Binding-site contacts:
Ligand atom C8 contacts residue LYS75 of chain 1.H at 3.8 Å.
Ligand atom C8 contacts residue ASN79 of chain 1.H at 2.9 Å.
Ligand atom C1 contacts residue ASN82 of chain 1.H at 1.5 Å.
Ligand atom O3 contacts residue GLU72 of chain 1.H at 4.0 Å.
Ligand atom C7 contacts residue GLU72 of chain 1.H at 4.3 Å.
Ligand atom C5 contacts residue ASN82 of chain 1.H at 3.6 Å.
Ligand atom C7 contacts residue ASN82 of chain 1.H at 3.9 Å.
Ligand atom C3 contacts residue ASN82 of chain 1.H at 3.9 Å.
Ligand atom N2 contacts residue ASN82 of chain 1.H at 3.1 Å (h-bond).
Ligand atom C4 contacts residue ASN82 of chain 1.H at 4.2 Å.
Ligand atom N2 contacts residue ASN79 of chain 1.H at 4.2 Å.
Ligand atom O7 contacts residue ASN79 of chain 1.H at 3.2 Å (h-bond).
Ligand atom O6 contacts residue ARG295 of chain 1.G at 4.0 Å.
Ligand atom N2 contacts residue GLU72 of chain 1.H at 4.1 Å.
Ligand atom O7 contacts residue ASN82 of chain 1.H at 4.3 Å.
Ligand atom C8 contacts residue GLU72 of chain 1.H at 3.9 Å.
Ligand atom C8 contacts residue GLY78 of chain 1.H at 4.5 Å.
Ligand atom C2 contacts residue ASN82 of chain 1.H at 2.5 Å.
Ligand atom C7 contacts residue ASN79 of chain 1.H at 3.2 Å.
Ligand atom O5 contacts residue ASN82 of chain 1.H at 2.3 Å (h-bond).

This small molecule binds to this protein.
Small molecule (SMILES): CC(=O)N[C@@H]1[C@@H](O)[C@H](O)[C@@H](CO)O[C@H]1O

Sequence of chain 1.G:
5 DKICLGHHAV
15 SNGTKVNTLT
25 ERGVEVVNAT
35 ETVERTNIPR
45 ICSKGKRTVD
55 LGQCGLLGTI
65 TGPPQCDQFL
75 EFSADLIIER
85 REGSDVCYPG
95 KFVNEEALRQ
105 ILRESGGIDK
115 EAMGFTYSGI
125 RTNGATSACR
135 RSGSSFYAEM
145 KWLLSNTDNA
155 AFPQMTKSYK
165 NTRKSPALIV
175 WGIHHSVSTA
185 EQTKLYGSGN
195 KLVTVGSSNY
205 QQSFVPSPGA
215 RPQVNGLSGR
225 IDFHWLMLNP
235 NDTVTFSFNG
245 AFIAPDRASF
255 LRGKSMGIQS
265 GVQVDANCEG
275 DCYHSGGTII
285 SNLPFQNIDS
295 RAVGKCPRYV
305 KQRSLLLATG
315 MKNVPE

Sequence of chain 1.H:
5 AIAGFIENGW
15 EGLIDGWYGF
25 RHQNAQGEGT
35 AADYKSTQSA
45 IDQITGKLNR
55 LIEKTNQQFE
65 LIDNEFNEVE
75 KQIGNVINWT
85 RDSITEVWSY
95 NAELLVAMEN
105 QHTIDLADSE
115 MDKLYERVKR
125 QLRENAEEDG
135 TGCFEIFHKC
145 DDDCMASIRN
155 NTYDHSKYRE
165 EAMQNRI